Sequence of chain 1.D:
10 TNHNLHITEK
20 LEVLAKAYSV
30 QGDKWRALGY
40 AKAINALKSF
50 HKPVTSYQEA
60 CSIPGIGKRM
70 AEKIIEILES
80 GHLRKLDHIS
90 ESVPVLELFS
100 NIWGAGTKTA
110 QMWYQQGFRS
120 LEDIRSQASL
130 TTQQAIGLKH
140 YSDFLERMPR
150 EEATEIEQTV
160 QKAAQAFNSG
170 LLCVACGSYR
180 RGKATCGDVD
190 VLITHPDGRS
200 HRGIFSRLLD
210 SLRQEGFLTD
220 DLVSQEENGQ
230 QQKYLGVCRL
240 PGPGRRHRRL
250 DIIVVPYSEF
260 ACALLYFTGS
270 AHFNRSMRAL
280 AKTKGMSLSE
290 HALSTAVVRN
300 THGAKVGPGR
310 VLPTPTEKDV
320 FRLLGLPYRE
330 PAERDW

Binding-site contacts:
Ligand atom C5 contacts residue DC6 of chain 1.B at 3.5 Å.
Ligand atom O3G contacts residue ARG146 of chain 1.D at 2.9 Å (salt-bridge).
Ligand atom C2' contacts residue ASN273 of chain 1.D at 3.2 Å.
Ligand atom C6 contacts residue DC6 of chain 1.B at 3.4 Å.
Ligand atom O2B contacts residue SER177 of chain 1.D at 3.0 Å (h-bond).
Ligand atom O1B contacts residue SER177 of chain 1.D at 3.5 Å (h-bond).
Ligand atom N4 contacts residue DC6 of chain 1.B at 3.1 Å.
Ligand atom O2B contacts residue ASP189 of chain 1.D at 2.9 Å (salt-bridge).
Ligand atom O3G contacts residue SER177 of chain 1.D at 2.5 Å (h-bond).
Ligand atom O2A contacts residue ASP189 of chain 1.D at 3.0 Å (salt-bridge).
Ligand atom PA contacts residue NA1 of chain 1.G at 3.3 Å.
Ligand atom O2 contacts residue TYR265 of chain 1.D at 3.4 Å.
Ligand atom O2B contacts residue GLY176 of chain 1.D at 3.4 Å.
Ligand atom O2G contacts residue GLY186 of chain 1.D at 3.6 Å (h-bond).
Ligand atom C2' contacts residue TYR265 of chain 1.D at 3.2 Å (hydrophobic).
Ligand atom O5' contacts residue NA1 of chain 1.G at 3.6 Å (h-bond).
Ligand atom O2A contacts residue NA1 of chain 1.G at 2.5 Å (h-bond).
Ligand atom C4 contacts residue DC6 of chain 1.B at 3.5 Å.
Ligand atom O2G contacts residue MG1 of chain 1.F at 2.1 Å.
Ligand atom O3' contacts residue GLY268 of chain 1.D at 3.4 Å.
Ligand atom O1G contacts residue ARG146 of chain 1.D at 3.1 Å (salt-bridge).
Ligand atom C1' contacts residue TYR265 of chain 1.D at 3.5 Å (hydrophobic).
Ligand atom O3' contacts residue PHE266 of chain 1.D at 3.5 Å (h-bond).
Ligand atom O2A contacts residue MG1 of chain 1.F at 2.0 Å.
Ligand atom O4' contacts residue DC6 of chain 1.B at 3.5 Å.
Ligand atom O3G contacts residue GLY186 of chain 1.D at 3.2 Å (h-bond).
Ligand atom O3' contacts residue THR267 of chain 1.D at 3.4 Å (h-bond).
Ligand atom C4' contacts residue PHE266 of chain 1.D at 3.4 Å (hydrophobic).
Ligand atom O2A contacts residue ASP187 of chain 1.D at 3.0 Å (salt-bridge).
Ligand atom O3A contacts residue MG1 of chain 1.F at 3.4 Å.
Ligand atom O3' contacts residue ARG180 of chain 1.D at 3.6 Å.
Ligand atom O3B contacts residue MG1 of chain 1.F at 3.5 Å.
Ligand atom O1B contacts residue ARG180 of chain 1.D at 3.0 Å (salt-bridge).
Ligand atom C2' contacts residue GLY268 of chain 1.D at 3.6 Å.
Ligand atom O2B contacts residue MG1 of chain 1.F at 1.9 Å.
Ligand atom PB contacts residue MG1 of chain 1.F at 3.0 Å.
Ligand atom O2 contacts residue ASN273 of chain 1.D at 2.8 Å (h-bond).
Ligand atom PA contacts residue MG1 of chain 1.F at 3.2 Å.
Ligand atom PG contacts residue MG1 of chain 1.F at 3.3 Å.
Ligand atom O2G contacts residue ASP187 of chain 1.D at 3.1 Å (salt-bridge).

A protein and the small-molecule ligand that binds it are described below.
Small molecule (SMILES): Nc1ccn([C@H]2C[C@H](O)[C@@H](CO[P](=O)(O)O[P](=O)(O)OP(=O)(O)O)O2)c(=O)n1